This protein binds this small molecule.
Small molecule (SMILES): CC(=O)N[C@@H]1[C@@H](O)[C@H](O)[C@@H](CO)O[C@H]1O

Binding-site contacts:
Ligand atom O7 contacts residue ASN111 of chain 1.C at 2.7 Å (h-bond).
Ligand atom C5 contacts residue ASN111 of chain 1.C at 3.6 Å.
Ligand atom O6 contacts residue HIS150 of chain 1.C at 3.5 Å.
Ligand atom N2 contacts residue ASN111 of chain 1.C at 3.0 Å (h-bond).
Ligand atom C8 contacts residue ASN111 of chain 1.C at 4.5 Å.
Ligand atom C1 contacts residue HIS150 of chain 1.C at 3.8 Å.
Ligand atom C1 contacts residue ASN111 of chain 1.C at 1.4 Å.
Ligand atom C2 contacts residue ASN111 of chain 1.C at 2.5 Å.
Ligand atom C3 contacts residue ASN111 of chain 1.C at 3.8 Å.
Ligand atom O5 contacts residue ASN111 of chain 1.C at 2.4 Å (h-bond).
Ligand atom C5 contacts residue HIS150 of chain 1.C at 4.0 Å.
Ligand atom C8 contacts residue LEU110 of chain 1.C at 4.0 Å (hydrophobic).
Ligand atom O5 contacts residue HIS150 of chain 1.C at 3.2 Å.
Ligand atom C7 contacts residue ASN111 of chain 1.C at 3.1 Å.
Ligand atom C6 contacts residue HIS150 of chain 1.C at 4.1 Å.
Ligand atom C4 contacts residue ASN111 of chain 1.C at 4.2 Å.

Sequence of chain 1.C:
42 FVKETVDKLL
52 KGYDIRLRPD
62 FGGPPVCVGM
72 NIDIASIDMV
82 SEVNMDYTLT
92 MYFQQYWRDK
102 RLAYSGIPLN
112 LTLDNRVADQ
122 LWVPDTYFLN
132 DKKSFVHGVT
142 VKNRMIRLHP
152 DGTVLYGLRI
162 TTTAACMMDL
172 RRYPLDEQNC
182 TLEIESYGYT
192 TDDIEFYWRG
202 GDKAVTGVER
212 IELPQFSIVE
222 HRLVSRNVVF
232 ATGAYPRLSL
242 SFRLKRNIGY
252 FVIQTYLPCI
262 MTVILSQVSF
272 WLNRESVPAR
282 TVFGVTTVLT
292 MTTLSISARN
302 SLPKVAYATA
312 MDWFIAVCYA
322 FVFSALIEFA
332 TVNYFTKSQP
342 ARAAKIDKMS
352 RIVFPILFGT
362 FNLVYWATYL